Binding-site contacts:
Ligand atom O5' contacts residue TYR111 of chain 1.D at 4.4 Å.
Ligand atom OP1 contacts residue VAL14 of chain 1.D at 3.4 Å.
Ligand atom C1' contacts residue ARG12 of chain 1.D at 3.9 Å.
Ligand atom OP1 contacts residue TYR111 of chain 1.D at 3.6 Å (h-bond).
Ligand atom O2 contacts residue ARG12 of chain 1.D at 3.6 Å.
Ligand atom P contacts residue TYR111 of chain 1.D at 4.5 Å.
Ligand atom O5' contacts residue ARG12 of chain 1.D at 4.1 Å.
Ligand atom O4' contacts residue ARG12 of chain 1.D at 4.0 Å.
Ligand atom O2' contacts residue THR13 of chain 1.D at 3.7 Å.
Ligand atom O3' contacts residue THR13 of chain 1.D at 4.4 Å.
Ligand atom C4' contacts residue ARG12 of chain 1.D at 3.6 Å.
Ligand atom O2' contacts residue ASP11 of chain 1.D at 3.5 Å.
Ligand atom O2' contacts residue TYR111 of chain 1.D at 4.3 Å.
Ligand atom O2' contacts residue VAL14 of chain 1.D at 4.3 Å.
Ligand atom C5' contacts residue ARG12 of chain 1.D at 4.3 Å.
Ligand atom C2 contacts residue ARG12 of chain 1.D at 4.5 Å.
Ligand atom O2' contacts residue ARG12 of chain 1.D at 3.6 Å.

The protein below binds the small molecule below.
Small molecule (SMILES): Nc1ccn([C@@H]2O[C@H](CO[P](=O)(O)O[C@H]3[C@@H](O)[C@H](n4ccc(N)nc4=O)O[C@@H]3CO[P](=O)(O)O[C@H]3[C@@H](O)[C@H](n4ccc(N)nc4=O)O[C@@H]3CO)[C@@H](O)[C@H]2O)c(=O)n1

Sequence of chain 1.D:
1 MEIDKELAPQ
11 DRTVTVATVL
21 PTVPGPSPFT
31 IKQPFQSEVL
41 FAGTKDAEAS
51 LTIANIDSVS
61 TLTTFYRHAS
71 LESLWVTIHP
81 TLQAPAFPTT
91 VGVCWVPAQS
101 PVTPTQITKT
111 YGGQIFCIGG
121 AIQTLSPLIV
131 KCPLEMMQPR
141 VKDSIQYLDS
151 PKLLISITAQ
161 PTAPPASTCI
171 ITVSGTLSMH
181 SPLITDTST